Sequence of chain 3.A:
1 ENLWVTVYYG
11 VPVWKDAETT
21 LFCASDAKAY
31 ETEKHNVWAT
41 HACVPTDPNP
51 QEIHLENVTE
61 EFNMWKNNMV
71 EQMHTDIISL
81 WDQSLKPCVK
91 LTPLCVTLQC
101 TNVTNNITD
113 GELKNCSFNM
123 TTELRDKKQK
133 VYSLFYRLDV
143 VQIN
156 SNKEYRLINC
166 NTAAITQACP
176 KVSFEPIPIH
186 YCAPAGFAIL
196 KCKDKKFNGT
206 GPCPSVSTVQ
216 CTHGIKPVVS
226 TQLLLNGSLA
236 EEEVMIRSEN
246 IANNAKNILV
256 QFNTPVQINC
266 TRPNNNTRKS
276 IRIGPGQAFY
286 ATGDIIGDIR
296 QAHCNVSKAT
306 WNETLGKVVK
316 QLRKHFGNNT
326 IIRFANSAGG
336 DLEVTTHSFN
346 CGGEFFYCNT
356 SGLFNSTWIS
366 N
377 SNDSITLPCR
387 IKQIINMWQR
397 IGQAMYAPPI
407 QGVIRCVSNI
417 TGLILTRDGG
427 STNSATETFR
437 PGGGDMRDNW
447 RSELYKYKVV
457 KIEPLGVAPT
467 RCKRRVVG

Sequence of chain 3.B:
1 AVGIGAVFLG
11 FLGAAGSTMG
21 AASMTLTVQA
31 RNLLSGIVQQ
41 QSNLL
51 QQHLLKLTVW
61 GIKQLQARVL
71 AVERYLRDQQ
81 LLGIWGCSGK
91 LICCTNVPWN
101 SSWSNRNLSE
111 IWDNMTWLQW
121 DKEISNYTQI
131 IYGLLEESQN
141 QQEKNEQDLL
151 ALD

Sequence of chain 3.F:
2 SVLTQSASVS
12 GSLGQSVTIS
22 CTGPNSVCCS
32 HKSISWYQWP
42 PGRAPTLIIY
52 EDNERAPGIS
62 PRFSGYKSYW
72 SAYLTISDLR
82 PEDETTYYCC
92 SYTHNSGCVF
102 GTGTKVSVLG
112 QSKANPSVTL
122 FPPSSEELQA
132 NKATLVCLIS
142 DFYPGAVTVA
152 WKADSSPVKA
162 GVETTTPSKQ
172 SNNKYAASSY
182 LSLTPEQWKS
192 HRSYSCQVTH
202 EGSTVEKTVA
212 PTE

Sequence of chain 3.E:
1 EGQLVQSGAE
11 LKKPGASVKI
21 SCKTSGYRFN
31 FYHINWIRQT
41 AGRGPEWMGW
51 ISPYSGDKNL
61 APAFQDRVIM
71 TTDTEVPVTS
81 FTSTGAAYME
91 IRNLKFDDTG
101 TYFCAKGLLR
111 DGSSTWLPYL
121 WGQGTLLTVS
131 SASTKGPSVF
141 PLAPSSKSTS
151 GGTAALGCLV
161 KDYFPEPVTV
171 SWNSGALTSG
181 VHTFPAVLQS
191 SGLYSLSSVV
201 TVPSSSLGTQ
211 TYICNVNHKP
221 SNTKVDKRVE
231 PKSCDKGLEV

Binding-site contacts:
Ligand atom O4 contacts residue HIS95 of chain 3.F at 3.6 Å (h-bond).
Ligand atom O2 contacts residue ASN96 of chain 3.F at 2.5 Å (h-bond).
Ligand atom O5 contacts residue ASN59 of chain 3.E at 2.9 Å (h-bond).
Ligand atom O5 contacts residue TYR54 of chain 3.E at 3.2 Å.
Ligand atom O5 contacts residue ASN57 of chain 3.A at 2.5 Å (h-bond).
Ligand atom O6 contacts residue LYS58 of chain 3.E at 2.7 Å (salt-bridge).
Ligand atom N2 contacts residue ASN57 of chain 3.A at 2.6 Å (h-bond).
Ligand atom C8 contacts residue GLU56 of chain 3.A at 3.4 Å.
Ligand atom O2 contacts residue GLY112 of chain 3.E at 3.5 Å (h-bond).
Ligand atom O4 contacts residue ARG110 of chain 3.E at 3.5 Å (salt-bridge).
Ligand atom C1 contacts residue ASN57 of chain 3.A at 1.4 Å.
Ligand atom C6 contacts residue TYR54 of chain 3.E at 3.3 Å (hydrophobic).
Ligand atom C1 contacts residue TYR54 of chain 3.E at 3.4 Å (hydrophobic).
Ligand atom O6 contacts residue ASP111 of chain 3.E at 2.2 Å (salt-bridge).
Ligand atom O5 contacts residue PHE31 of chain 3.E at 3.5 Å.
Ligand atom O7 contacts residue SER17 of chain 3.B at 3.3 Å (h-bond).
Ligand atom O6 contacts residue ASN30 of chain 3.E at 3.1 Å (h-bond).
Ligand atom O3 contacts residue SER113 of chain 3.E at 3.2 Å (h-bond).
Ligand atom C2 contacts residue ASN96 of chain 3.F at 3.2 Å.
Ligand atom C8 contacts residue SER17 of chain 3.B at 3.2 Å.
Ligand atom C6 contacts residue LYS58 of chain 3.E at 3.6 Å.
Ligand atom C8 contacts residue ARG110 of chain 3.E at 3.5 Å.
Ligand atom C7 contacts residue SER52 of chain 3.E at 3.4 Å.
Ligand atom O6 contacts residue TYR54 of chain 3.E at 3.1 Å.
Ligand atom C8 contacts residue PHE31 of chain 3.E at 3.3 Å (hydrophobic).
Ligand atom O2 contacts residue ASN59 of chain 3.E at 3.2 Å (h-bond).
Ligand atom C3 contacts residue SER113 of chain 3.E at 3.0 Å.
Ligand atom C1 contacts residue PHE31 of chain 3.E at 3.4 Å (hydrophobic).
Ligand atom C4 contacts residue PHE31 of chain 3.E at 3.4 Å (hydrophobic).
Ligand atom C7 contacts residue HIS33 of chain 3.E at 3.3 Å.
Ligand atom C1 contacts residue ASN96 of chain 3.F at 3.3 Å.
Ligand atom C2 contacts residue ASN57 of chain 3.A at 2.2 Å.
Ligand atom C5 contacts residue TYR54 of chain 3.E at 3.2 Å (hydrophobic).
Ligand atom C6 contacts residue ASP111 of chain 3.E at 2.9 Å.
Ligand atom O7 contacts residue HIS33 of chain 3.E at 3.2 Å (h-bond).
Ligand atom O6 contacts residue PHE31 of chain 3.E at 3.0 Å.
Ligand atom C1 contacts residue ASN59 of chain 3.E at 3.4 Å.
Ligand atom C8 contacts residue HIS33 of chain 3.E at 3.1 Å.
Ligand atom O2 contacts residue THR115 of chain 3.E at 2.6 Å (h-bond).
Ligand atom O7 contacts residue SER52 of chain 3.E at 2.3 Å (h-bond).

A protein and the small-molecule ligand that binds it are described below.
Small molecule (SMILES): CC(=O)N[C@H]1[C@H](O[C@H]2[C@H](O)[C@@H](NC(C)=O)CO[C@@H]2CO)O[C@H](CO)[C@@H](O[C@@H]2O[C@H](CO[C@H]3O[C@H](CO[C@H]4O[C@H](CO)[C@@H](O)[C@H](O)[C@@H]4O)[C@@H](O)[C@H](O[C@H]4O[C@H](CO)[C@@H](O)[C@H](O)[C@@H]4O)[C@@H]3O)[C@@H](O)[C@H](O[C@H]3O[C@H](CO)[C@@H](O)[C@H](O)[C@@H]3O)[C@@H]2O)[C@@H]1O